A small-molecule ligand and the protein it binds are described below.
Small molecule (SMILES): C[C@H]1CCN2C[C@]34Cc5c([nH]c6c7c(ccc56)OC(C)(C)C=CO7)C(C)(C)[C@@H]3C[C@]12C(=O)N4

Sequence of chain 1.A:
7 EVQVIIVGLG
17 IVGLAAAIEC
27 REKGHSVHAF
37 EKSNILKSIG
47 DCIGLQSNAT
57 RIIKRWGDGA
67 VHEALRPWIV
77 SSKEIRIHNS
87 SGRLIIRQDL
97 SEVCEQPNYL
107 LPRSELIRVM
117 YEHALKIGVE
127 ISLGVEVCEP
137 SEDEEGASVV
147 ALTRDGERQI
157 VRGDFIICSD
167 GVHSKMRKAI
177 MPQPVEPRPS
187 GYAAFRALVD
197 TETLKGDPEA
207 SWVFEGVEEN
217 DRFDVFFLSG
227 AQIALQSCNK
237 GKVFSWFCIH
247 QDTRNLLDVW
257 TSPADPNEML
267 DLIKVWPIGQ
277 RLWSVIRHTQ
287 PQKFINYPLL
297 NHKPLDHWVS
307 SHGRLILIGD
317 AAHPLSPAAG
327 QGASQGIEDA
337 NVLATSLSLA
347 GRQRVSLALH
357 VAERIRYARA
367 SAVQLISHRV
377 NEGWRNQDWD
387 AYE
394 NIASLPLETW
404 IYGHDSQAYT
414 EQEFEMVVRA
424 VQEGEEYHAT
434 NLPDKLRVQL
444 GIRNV

Binding-site contacts:
Ligand atom C25 contacts residue VAL99 of chain 1.A at 4.0 Å (hydrophobic).
Ligand atom C3 contacts residue GLN228 of chain 1.A at 3.3 Å.
Ligand atom C11 contacts residue SER397 of chain 1.A at 3.9 Å.
Ligand atom C7 contacts residue SER397 of chain 1.A at 3.9 Å.
Ligand atom C15 contacts residue ALA230 of chain 1.A at 3.6 Å (hydrophobic).
Ligand atom C3 contacts residue PHE243 of chain 1.A at 3.3 Å (hydrophobic).
Ligand atom N1 contacts residue ALA230 of chain 1.A at 3.4 Å.
Ligand atom C9 contacts residue ALA230 of chain 1.A at 3.9 Å (hydrophobic).
Ligand atom N2 contacts residue GLN232 of chain 1.A at 3.5 Å (h-bond).
Ligand atom C26 contacts residue ASN104 of chain 1.A at 3.8 Å.
Ligand atom C26 contacts residue LEU51 of chain 1.A at 4.0 Å (hydrophobic).
Ligand atom O contacts residue ILE245 of chain 1.A at 3.3 Å.
Ligand atom N contacts residue ALA324 of chain 1.A at 3.2 Å (h-bond).
Ligand atom C14 contacts residue GLN232 of chain 1.A at 3.8 Å.
Ligand atom C5 contacts residue ALA230 of chain 1.A at 4.0 Å (hydrophobic).
Ligand atom C26 contacts residue GLN52 of chain 1.A at 3.7 Å.
Ligand atom C19 contacts residue SER397 of chain 1.A at 4.0 Å.
Ligand atom C5 contacts residue ILE395 of chain 1.A at 3.9 Å (hydrophobic).
Ligand atom C3 contacts residue ILE245 of chain 1.A at 3.6 Å (hydrophobic).
Ligand atom O1 contacts residue GLN232 of chain 1.A at 3.4 Å (h-bond).
Ligand atom O contacts residue ALA324 of chain 1.A at 3.2 Å.
Ligand atom C4 contacts residue ILE395 of chain 1.A at 4.0 Å (hydrophobic).
Ligand atom C17 contacts residue SER397 of chain 1.A at 3.6 Å.
Ligand atom C22 contacts residue GLN232 of chain 1.A at 3.4 Å.
Ligand atom C9 contacts residue PHE243 of chain 1.A at 3.5 Å (hydrophobic).
Ligand atom C25 contacts residue ASN104 of chain 1.A at 3.4 Å.
Ligand atom O contacts residue ILE395 of chain 1.A at 3.8 Å.
Ligand atom C1 contacts residue ALA230 of chain 1.A at 3.9 Å (hydrophobic).
Ligand atom C2 contacts residue ALA230 of chain 1.A at 3.7 Å (hydrophobic).
Ligand atom C4 contacts residue GLN228 of chain 1.A at 4.0 Å.
Ligand atom C contacts residue ALA324 of chain 1.A at 3.5 Å (hydrophobic).
Ligand atom C18 contacts residue GLY326 of chain 1.A at 3.9 Å.
Ligand atom C18 contacts residue SER397 of chain 1.A at 3.2 Å.
Ligand atom C10 contacts residue SER397 of chain 1.A at 3.7 Å.
Ligand atom C6 contacts residue SER397 of chain 1.A at 3.3 Å.
Ligand atom N2 contacts residue PHE219 of chain 1.A at 3.9 Å.
Ligand atom C15 contacts residue GLN232 of chain 1.A at 3.1 Å.
Ligand atom C10 contacts residue ALA324 of chain 1.A at 3.8 Å (hydrophobic).
Ligand atom C23 contacts residue VAL76 of chain 1.A at 3.7 Å (hydrophobic).
Ligand atom C26 contacts residue TYR105 of chain 1.A at 3.8 Å (hydrophobic).